This protein binds this small molecule.
Small molecule (SMILES): COC(=O)C1=C(C)CC(=O)c2c1cc1c(c2O)C(=O)c2c(O)cccc2C1=O

Sequence of chain 2.A:
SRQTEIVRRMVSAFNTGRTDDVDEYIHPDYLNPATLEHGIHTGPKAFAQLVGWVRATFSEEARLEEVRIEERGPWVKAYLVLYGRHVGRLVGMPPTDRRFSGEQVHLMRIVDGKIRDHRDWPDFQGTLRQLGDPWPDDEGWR

Sequence of chain 1.A:
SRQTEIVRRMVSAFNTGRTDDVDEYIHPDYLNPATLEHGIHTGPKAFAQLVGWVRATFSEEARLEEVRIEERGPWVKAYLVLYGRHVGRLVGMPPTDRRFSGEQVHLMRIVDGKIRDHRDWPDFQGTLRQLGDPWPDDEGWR

Binding-site contacts:
Ligand atom C7 contacts residue TRP54 of chain 1.A at 3.7 Å (hydrophobic).
Ligand atom C19 contacts residue TRP54 of chain 1.A at 3.7 Å (hydrophobic).
Ligand atom C11 contacts residue PRO123 of chain 1.A at 3.6 Å (hydrophobic).
Ligand atom O22 contacts residue ALA35 of chain 1.A at 3.7 Å.
Ligand atom O19 contacts residue VAL92 of chain 1.A at 3.4 Å.
Ligand atom C5 contacts residue PHE125 of chain 1.A at 3.4 Å (hydrophobic).
Ligand atom C1 contacts residue LEU91 of chain 1.A at 3.9 Å (hydrophobic).
Ligand atom C15 contacts residue GLN105 of chain 1.A at 3.4 Å.
Ligand atom C17 contacts residue PHE125 of chain 1.A at 3.8 Å (hydrophobic).
Ligand atom C9 contacts residue LEU51 of chain 1.A at 3.9 Å (hydrophobic).
Ligand atom C20 contacts residue TRP54 of chain 1.A at 3.5 Å (hydrophobic).
Ligand atom O17 contacts residue LEU83 of chain 1.A at 3.7 Å.
Ligand atom O21 contacts residue TRP54 of chain 1.A at 3.9 Å.
Ligand atom C15 contacts residue LEU65 of chain 1.A at 3.9 Å (hydrophobic).
Ligand atom C1 contacts residue THR128 of chain 1.A at 3.8 Å.
Ligand atom O16 contacts residue VAL55 of chain 1.A at 3.5 Å.
Ligand atom C12 contacts residue PHE59 of chain 1.A at 3.6 Å (hydrophobic).
Ligand atom C4 contacts residue PHE125 of chain 1.A at 3.6 Å (hydrophobic).
Ligand atom C10 contacts residue ASP121 of chain 1.A at 3.8 Å.
Ligand atom O19 contacts residue TRP122 of chain 2.A at 3.4 Å (h-bond).
Ligand atom C3 contacts residue LEU91 of chain 1.A at 3.7 Å (hydrophobic).
Ligand atom C11 contacts residue PHE59 of chain 1.A at 3.9 Å (hydrophobic).
Ligand atom C6 contacts residue TRP54 of chain 1.A at 3.6 Å (hydrophobic).
Ligand atom O16 contacts residue GLN105 of chain 1.A at 3.9 Å.
Ligand atom C8 contacts residue ASP121 of chain 1.A at 3.7 Å.
Ligand atom C13 contacts residue LEU51 of chain 1.A at 3.7 Å (hydrophobic).
Ligand atom C4 contacts residue LEU91 of chain 1.A at 3.9 Å (hydrophobic).
Ligand atom C21 contacts residue PHE125 of chain 1.A at 3.7 Å (hydrophobic).
Ligand atom C2 contacts residue LEU91 of chain 1.A at 3.6 Å (hydrophobic).
Ligand atom C16 contacts residue LEU91 of chain 1.A at 3.8 Å (hydrophobic).
Ligand atom C9 contacts residue ASP121 of chain 1.A at 3.6 Å.
Ligand atom C16 contacts residue PHE125 of chain 1.A at 3.5 Å (hydrophobic).
Ligand atom C18 contacts residue PRO123 of chain 1.A at 3.8 Å (hydrophobic).
Ligand atom O17 contacts residue GLN105 of chain 1.A at 2.5 Å (h-bond).
Ligand atom O18 contacts residue PRO123 of chain 1.A at 3.8 Å.
Ligand atom O20 contacts residue PHE125 of chain 1.A at 3.7 Å.
Ligand atom C8 contacts residue LEU51 of chain 1.A at 3.4 Å (hydrophobic).
Ligand atom O18 contacts residue PHE59 of chain 1.A at 3.4 Å.
Ligand atom C17 contacts residue TRP54 of chain 1.A at 3.9 Å (hydrophobic).
Ligand atom C14 contacts residue GLN105 of chain 1.A at 3.5 Å.